This small molecule binds to this protein.
Small molecule (SMILES): O=C(O)CCC(=O)C(=O)O

Sequence of chain 1.A:
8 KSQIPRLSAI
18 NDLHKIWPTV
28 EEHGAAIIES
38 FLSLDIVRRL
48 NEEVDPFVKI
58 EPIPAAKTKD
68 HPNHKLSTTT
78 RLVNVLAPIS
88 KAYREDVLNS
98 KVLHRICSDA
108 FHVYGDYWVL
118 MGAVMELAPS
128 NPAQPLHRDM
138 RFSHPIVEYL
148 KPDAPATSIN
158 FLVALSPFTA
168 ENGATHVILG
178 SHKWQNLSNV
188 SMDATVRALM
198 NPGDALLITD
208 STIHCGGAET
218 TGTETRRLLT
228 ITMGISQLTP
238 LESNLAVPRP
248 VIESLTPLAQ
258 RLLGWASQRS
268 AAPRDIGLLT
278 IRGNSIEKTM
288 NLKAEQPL

Binding-site contacts:
Ligand atom O3 contacts residue GLY213 of chain 1.A at 3.7 Å.
Ligand atom O5 contacts residue HIS211 of chain 1.A at 3.0 Å (h-bond).
Ligand atom O2 contacts residue MET122 of chain 1.A at 3.6 Å.
Ligand atom O4 contacts residue LEU225 of chain 1.A at 3.9 Å.
Ligand atom O3 contacts residue LEU225 of chain 1.A at 3.7 Å.
Ligand atom O4 contacts residue GLY213 of chain 1.A at 3.4 Å.
Ligand atom O5 contacts residue ASP136 of chain 1.A at 4.2 Å.
Ligand atom C4 contacts residue GLN131 of chain 1.A at 3.6 Å.
Ligand atom C2 contacts residue HIS211 of chain 1.A at 4.2 Å.
Ligand atom C1 contacts residue 58K1 of chain 1.D at 3.9 Å.
Ligand atom O5 contacts residue HIS134 of chain 1.A at 3.2 Å (h-bond).
Ligand atom C2 contacts residue NI1 of chain 1.B at 2.8 Å.
Ligand atom O2 contacts residue LEU73 of chain 1.A at 3.7 Å.
Ligand atom C4 contacts residue THR172 of chain 1.A at 4.2 Å.
Ligand atom O3 contacts residue THR172 of chain 1.A at 2.6 Å (h-bond).
Ligand atom C1 contacts residue HIS134 of chain 1.A at 3.7 Å.
Ligand atom C4 contacts residue GLY213 of chain 1.A at 3.6 Å.
Ligand atom O1 contacts residue ASP136 of chain 1.A at 3.1 Å (salt-bridge).
Ligand atom C2 contacts residue GLN131 of chain 1.A at 3.0 Å.
Ligand atom O2 contacts residue 58K1 of chain 1.D at 3.4 Å.
Ligand atom C5 contacts residue THR172 of chain 1.A at 3.8 Å.
Ligand atom O2 contacts residue NI1 of chain 1.B at 4.0 Å.
Ligand atom C2 contacts residue HIS134 of chain 1.A at 3.8 Å.
Ligand atom O5 contacts residue NI1 of chain 1.B at 2.1 Å (h-bond).
Ligand atom O1 contacts residue 58K1 of chain 1.D at 3.4 Å.
Ligand atom O4 contacts residue ARG223 of chain 1.A at 2.9 Å (salt-bridge).
Ligand atom C4 contacts residue LEU159 of chain 1.A at 3.8 Å (hydrophobic).
Ligand atom O3 contacts residue ARG223 of chain 1.A at 2.8 Å (salt-bridge).
Ligand atom C5 contacts residue GLY213 of chain 1.A at 3.3 Å.
Ligand atom O1 contacts residue HIS134 of chain 1.A at 3.1 Å (h-bond).
Ligand atom C3 contacts residue GLN131 of chain 1.A at 3.2 Å.
Ligand atom C1 contacts residue NI1 of chain 1.B at 2.8 Å.
Ligand atom O1 contacts residue NI1 of chain 1.B at 2.0 Å (h-bond).
Ligand atom O1 contacts residue HIS211 of chain 1.A at 4.1 Å.
Ligand atom C5 contacts residue LEU225 of chain 1.A at 3.8 Å (hydrophobic).
Ligand atom C5 contacts residue ARG223 of chain 1.A at 3.5 Å.
Ligand atom O5 contacts residue GLN131 of chain 1.A at 3.3 Å (h-bond).
Ligand atom C1 contacts residue GLN131 of chain 1.A at 3.5 Å.
Ligand atom C3 contacts residue MET122 of chain 1.A at 4.1 Å (hydrophobic).
Ligand atom O2 contacts residue GLN131 of chain 1.A at 3.0 Å (h-bond).